Binding-site contacts:
Ligand atom C2 contacts residue PRO57 of chain 1.D at 3.2 Å (hydrophobic).
Ligand atom O4 contacts residue ASP115 of chain 1.C at 3.0 Å (salt-bridge).
Ligand atom O5 contacts residue ASN293 of chain 1.A at 2.3 Å (h-bond).
Ligand atom C6 contacts residue ASN113 of chain 1.C at 3.7 Å.
Ligand atom O7 contacts residue ASN293 of chain 1.A at 2.3 Å (h-bond).
Ligand atom C8 contacts residue THR259 of chain 1.A at 3.7 Å.
Ligand atom C1 contacts residue ASN293 of chain 1.A at 1.4 Å.
Ligand atom O6 contacts residue THR371 of chain 1.A at 2.8 Å (h-bond).
Ligand atom O4 contacts residue TYR48 of chain 1.D at 3.0 Å (h-bond).
Ligand atom O7 contacts residue SER103 of chain 1.C at 3.0 Å (h-bond).
Ligand atom O6 contacts residue TYR106 of chain 1.C at 3.5 Å (h-bond).
Ligand atom C2 contacts residue ASN293 of chain 1.A at 2.4 Å.
Ligand atom O2 contacts residue TYR51 of chain 1.D at 3.7 Å.
Ligand atom O3 contacts residue TRP101 of chain 1.C at 3.3 Å.
Ligand atom O4 contacts residue GLU52 of chain 1.D at 3.0 Å (salt-bridge).
Ligand atom O3 contacts residue TYR51 of chain 1.D at 2.6 Å (h-bond).
Ligand atom O2 contacts residue PRO57 of chain 1.D at 2.6 Å (h-bond).
Ligand atom C8 contacts residue HIS291 of chain 1.A at 3.3 Å.
Ligand atom O3 contacts residue PRO57 of chain 1.D at 2.8 Å (h-bond).
Ligand atom N2 contacts residue HIS291 of chain 1.A at 3.5 Å (h-bond).
Ligand atom C5 contacts residue ASN293 of chain 1.A at 3.6 Å.
Ligand atom C7 contacts residue HIS291 of chain 1.A at 3.5 Å.
Ligand atom O5 contacts residue THR371 of chain 1.A at 3.5 Å (h-bond).
Ligand atom C4 contacts residue GLU52 of chain 1.D at 3.6 Å.
Ligand atom O2 contacts residue ASP31 of chain 1.C at 2.6 Å (salt-bridge).
Ligand atom C2 contacts residue ASP31 of chain 1.C at 3.6 Å.
Ligand atom O6 contacts residue TYR106 of chain 1.C at 3.1 Å (h-bond).
Ligand atom O3 contacts residue TYR48 of chain 1.D at 3.7 Å.
Ligand atom O3 contacts residue SER58 of chain 1.D at 3.1 Å (h-bond).
Ligand atom O3 contacts residue GLU52 of chain 1.D at 3.3 Å (salt-bridge).
Ligand atom O2 contacts residue TRP101 of chain 1.C at 3.5 Å (h-bond).
Ligand atom C7 contacts residue ASN293 of chain 1.A at 2.9 Å.
Ligand atom O4 contacts residue ASN113 of chain 1.C at 3.3 Å (h-bond).
Ligand atom C6 contacts residue THR371 of chain 1.A at 3.3 Å.
Ligand atom N2 contacts residue ASN293 of chain 1.A at 3.0 Å (h-bond).
Ligand atom C3 contacts residue TYR51 of chain 1.D at 3.7 Å (hydrophobic).
Ligand atom O7 contacts residue TRP101 of chain 1.C at 3.3 Å.
Ligand atom C3 contacts residue PRO57 of chain 1.D at 3.5 Å (hydrophobic).
Ligand atom C1 contacts residue ASP31 of chain 1.C at 3.4 Å.
Ligand atom O5 contacts residue ASP31 of chain 1.C at 3.1 Å (salt-bridge).

Sequence of chain 1.C:
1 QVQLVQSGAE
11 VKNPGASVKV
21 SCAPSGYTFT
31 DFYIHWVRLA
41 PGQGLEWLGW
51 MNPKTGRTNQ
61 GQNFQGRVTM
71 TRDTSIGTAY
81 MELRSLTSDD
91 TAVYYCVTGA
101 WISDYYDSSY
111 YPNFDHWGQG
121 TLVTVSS

Sequence of chain 1.D:
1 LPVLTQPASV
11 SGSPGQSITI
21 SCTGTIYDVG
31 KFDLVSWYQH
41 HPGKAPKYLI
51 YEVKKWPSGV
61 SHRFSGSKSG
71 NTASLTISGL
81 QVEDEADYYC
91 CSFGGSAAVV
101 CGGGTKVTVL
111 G

This small molecule binds to this protein.
Small molecule (SMILES): CC(=O)N[C@H]1[C@H](O[C@H]2[C@H](O)[C@@H](NC(C)=O)CO[C@@H]2CO)O[C@H](CO)[C@@H](O[C@@H]2O[C@H](CO[C@H]3O[C@H](CO[C@H]4O[C@H](CO)[C@@H](O)[C@H](O)[C@@H]4O[C@H]4O[C@H](CO)[C@@H](O)[C@H](O)[C@@H]4O)[C@@H](O)[C@H](O)[C@@H]3O)[C@@H](O)[C@H](O[C@H]3O[C@H](CO)[C@@H](O)[C@H](O)[C@@H]3O[C@H]3O[C@H](CO)[C@@H](O)[C@H](O)[C@@H]3O[C@H]3O[C@H](CO)[C@@H](O)[C@H](O)[C@@H]3O)[C@@H]2O)[C@@H]1O

Sequence of chain 1.A:
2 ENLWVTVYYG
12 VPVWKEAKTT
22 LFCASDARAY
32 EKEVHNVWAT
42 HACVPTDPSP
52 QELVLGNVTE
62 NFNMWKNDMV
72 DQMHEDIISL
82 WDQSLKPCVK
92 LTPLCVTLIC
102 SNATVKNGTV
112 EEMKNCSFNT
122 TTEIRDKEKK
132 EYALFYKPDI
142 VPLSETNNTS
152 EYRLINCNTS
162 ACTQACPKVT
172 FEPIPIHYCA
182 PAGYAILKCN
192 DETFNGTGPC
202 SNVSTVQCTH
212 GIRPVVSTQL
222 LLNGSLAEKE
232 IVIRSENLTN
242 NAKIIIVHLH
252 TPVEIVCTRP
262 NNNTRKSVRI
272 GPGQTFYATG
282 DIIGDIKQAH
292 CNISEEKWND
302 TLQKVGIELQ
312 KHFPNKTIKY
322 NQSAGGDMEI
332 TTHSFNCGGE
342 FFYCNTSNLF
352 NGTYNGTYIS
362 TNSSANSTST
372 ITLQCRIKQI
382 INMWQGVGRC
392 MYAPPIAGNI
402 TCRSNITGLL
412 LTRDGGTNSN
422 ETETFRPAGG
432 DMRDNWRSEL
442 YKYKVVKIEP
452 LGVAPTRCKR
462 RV